Binding-site contacts:
Ligand atom C7 contacts residue GLU305 of chain 1.A at 3.6 Å.
Ligand atom C5 contacts residue SER284 of chain 23.B at 4.5 Å.
Ligand atom C8 contacts residue GLU305 of chain 1.A at 4.5 Å.
Ligand atom O7 contacts residue GLU305 of chain 1.A at 2.4 Å (salt-bridge).
Ligand atom C6 contacts residue SER284 of chain 23.B at 3.4 Å.
Ligand atom C6 contacts residue ASN318 of chain 23.B at 3.2 Å.
Ligand atom O6 contacts residue ASN318 of chain 23.B at 2.9 Å (h-bond).
Ligand atom O5 contacts residue SER284 of chain 23.B at 4.2 Å.
Ligand atom O6 contacts residue SER284 of chain 23.B at 2.4 Å (h-bond).
Ligand atom N2 contacts residue GLU305 of chain 1.A at 4.4 Å.

Sequence of chain 23.B:
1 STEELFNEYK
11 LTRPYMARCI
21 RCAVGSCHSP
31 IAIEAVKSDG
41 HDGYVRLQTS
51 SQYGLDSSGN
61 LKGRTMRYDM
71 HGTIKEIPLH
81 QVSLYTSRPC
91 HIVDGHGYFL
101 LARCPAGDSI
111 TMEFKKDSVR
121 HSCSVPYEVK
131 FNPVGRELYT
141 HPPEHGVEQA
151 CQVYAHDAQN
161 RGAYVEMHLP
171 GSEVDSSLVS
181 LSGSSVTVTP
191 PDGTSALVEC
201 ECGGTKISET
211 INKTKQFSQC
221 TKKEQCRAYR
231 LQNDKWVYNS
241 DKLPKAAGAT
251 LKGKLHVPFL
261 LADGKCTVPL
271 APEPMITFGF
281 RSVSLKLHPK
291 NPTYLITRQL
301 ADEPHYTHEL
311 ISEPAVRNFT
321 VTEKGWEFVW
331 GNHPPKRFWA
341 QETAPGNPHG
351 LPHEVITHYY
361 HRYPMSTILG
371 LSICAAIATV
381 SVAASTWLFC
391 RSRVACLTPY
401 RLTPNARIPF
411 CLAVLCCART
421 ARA

A small-molecule ligand and the protein it binds are described below.
Small molecule (SMILES): CC(=O)N[C@@H]1[C@@H](O)[C@H](O)[C@@H](CO)O[C@H]1O

Sequence of chain 1.A:
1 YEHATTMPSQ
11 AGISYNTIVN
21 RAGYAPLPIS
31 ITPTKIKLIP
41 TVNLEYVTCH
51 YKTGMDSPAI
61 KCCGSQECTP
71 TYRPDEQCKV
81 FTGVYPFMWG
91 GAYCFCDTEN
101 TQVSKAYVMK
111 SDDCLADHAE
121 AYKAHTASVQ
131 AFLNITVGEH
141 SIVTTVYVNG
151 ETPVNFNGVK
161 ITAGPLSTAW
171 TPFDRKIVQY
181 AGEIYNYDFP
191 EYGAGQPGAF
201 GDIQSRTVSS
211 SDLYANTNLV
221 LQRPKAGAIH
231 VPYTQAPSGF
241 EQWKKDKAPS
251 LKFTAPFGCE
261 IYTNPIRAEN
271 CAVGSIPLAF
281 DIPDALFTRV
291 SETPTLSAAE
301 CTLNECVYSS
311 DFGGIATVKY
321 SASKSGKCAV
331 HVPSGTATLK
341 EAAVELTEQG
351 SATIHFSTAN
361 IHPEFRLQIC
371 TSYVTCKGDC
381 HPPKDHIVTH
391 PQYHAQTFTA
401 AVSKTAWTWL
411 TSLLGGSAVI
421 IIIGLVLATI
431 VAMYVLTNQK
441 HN